Sequence of chain 2.A:
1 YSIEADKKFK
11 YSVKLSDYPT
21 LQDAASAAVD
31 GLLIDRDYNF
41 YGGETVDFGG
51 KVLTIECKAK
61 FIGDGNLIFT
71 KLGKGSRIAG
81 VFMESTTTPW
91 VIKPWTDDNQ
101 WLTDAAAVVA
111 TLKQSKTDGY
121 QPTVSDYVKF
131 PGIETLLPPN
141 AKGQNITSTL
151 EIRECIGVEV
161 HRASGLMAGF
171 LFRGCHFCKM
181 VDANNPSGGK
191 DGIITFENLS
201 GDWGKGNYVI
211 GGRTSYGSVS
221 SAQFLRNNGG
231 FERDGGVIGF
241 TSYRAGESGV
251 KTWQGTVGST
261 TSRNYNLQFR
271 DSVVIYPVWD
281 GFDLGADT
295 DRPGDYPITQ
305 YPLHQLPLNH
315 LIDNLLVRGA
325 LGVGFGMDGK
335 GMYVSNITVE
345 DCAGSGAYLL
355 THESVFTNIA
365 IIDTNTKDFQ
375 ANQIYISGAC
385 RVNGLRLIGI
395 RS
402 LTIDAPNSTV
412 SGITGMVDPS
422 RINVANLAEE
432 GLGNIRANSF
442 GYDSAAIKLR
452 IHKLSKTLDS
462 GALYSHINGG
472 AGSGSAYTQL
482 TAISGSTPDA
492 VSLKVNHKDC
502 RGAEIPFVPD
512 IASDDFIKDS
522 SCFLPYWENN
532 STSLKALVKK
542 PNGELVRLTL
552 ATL

The small molecule below binds the protein below.
Small molecule (SMILES): C[C@@H]1O[C@@H](O)[C@H](O)[C@H](O)[C@H]1O[C@H]1O[C@H](CO)[C@@H](O)[C@H](O[C@H]2O[C@H](C)[C@H](O)C[C@H]2O)[C@@H]1O[C@H]1O[C@H](CO)[C@H](O)[C@H](O[C@@H]2O[C@@H](C)[C@H](O[C@H]3O[C@H](CO)[C@@H](O)[C@H](O[C@H]4O[C@H](C)[C@H](O)C[C@H]4O)[C@@H]3O[C@H]3O[C@H](CO)[C@H](O)[C@H](O)[C@H]3O)[C@@H](O)[C@H]2O)[C@H]1O

Binding-site contacts:
Ligand atom O6 contacts residue GLU247 of chain 2.A at 2.6 Å (salt-bridge).
Ligand atom C1 contacts residue LYS251 of chain 2.A at 3.7 Å.
Ligand atom O2 contacts residue GLU197 of chain 2.A at 2.5 Å (salt-bridge).
Ligand atom C3 contacts residue ASP283 of chain 2.A at 3.7 Å.
Ligand atom C4 contacts residue GLU197 of chain 2.A at 3.5 Å.
Ligand atom O5 contacts residue GLU247 of chain 2.A at 3.6 Å (salt-bridge).
Ligand atom C5 contacts residue GLU197 of chain 2.A at 3.5 Å.
Ligand atom C3 contacts residue GLN254 of chain 2.A at 3.7 Å.
Ligand atom C4 contacts residue GLU247 of chain 2.A at 3.4 Å.
Ligand atom O2 contacts residue ASP283 of chain 2.A at 2.9 Å (salt-bridge).
Ligand atom C2 contacts residue ASP191 of chain 2.A at 3.6 Å.
Ligand atom O6 contacts residue LYS251 of chain 2.A at 3.1 Å (salt-bridge).
Ligand atom O6 contacts residue TRP253 of chain 2.A at 3.7 Å.
Ligand atom O4 contacts residue THR288 of chain 2.A at 3.6 Å.
Ligand atom C6 contacts residue GLU197 of chain 2.A at 3.7 Å.
Ligand atom O3 contacts residue GLU247 of chain 2.A at 3.5 Å (salt-bridge).
Ligand atom O6 contacts residue LYS251 of chain 2.A at 2.8 Å (salt-bridge).
Ligand atom O3 contacts residue ASP283 of chain 2.A at 2.7 Å (salt-bridge).
Ligand atom C2 contacts residue GLU197 of chain 2.A at 3.3 Å.
Ligand atom C5 contacts residue TRP253 of chain 2.A at 3.7 Å (hydrophobic).
Ligand atom O2 contacts residue ARG173 of chain 2.A at 2.8 Å (salt-bridge).
Ligand atom O5 contacts residue GLU247 of chain 2.A at 3.7 Å.
Ligand atom C6 contacts residue GLU247 of chain 2.A at 3.3 Å.
Ligand atom C6 contacts residue GLY258 of chain 2.A at 3.7 Å.
Ligand atom C6 contacts residue SER125 of chain 2.A at 3.5 Å.
Ligand atom C6 contacts residue TRP253 of chain 2.A at 3.7 Å (hydrophobic).
Ligand atom O1 contacts residue ASP280 of chain 2.A at 2.7 Å (salt-bridge).
Ligand atom C2 contacts residue ASP283 of chain 2.A at 3.6 Å.
Ligand atom O2 contacts residue ASP191 of chain 2.A at 3.1 Å (salt-bridge).
Ligand atom O5 contacts residue LYS251 of chain 2.A at 2.9 Å (salt-bridge).
Ligand atom C1 contacts residue ASP280 of chain 2.A at 3.5 Å.
Ligand atom O1 contacts residue TRP279 of chain 2.A at 3.6 Å.
Ligand atom O4 contacts residue LEU199 of chain 2.A at 3.7 Å.
Ligand atom O5 contacts residue VAL257 of chain 2.A at 3.4 Å.
Ligand atom O3 contacts residue LYS251 of chain 2.A at 3.2 Å (salt-bridge).
Ligand atom O6 contacts residue GLN254 of chain 2.A at 3.0 Å (h-bond).
Ligand atom O5 contacts residue TRP279 of chain 2.A at 3.5 Å.
Ligand atom C6 contacts residue SER125 of chain 2.A at 3.6 Å.
Ligand atom C6 contacts residue TRP279 of chain 2.A at 3.7 Å (hydrophobic).
Ligand atom O3 contacts residue GLN254 of chain 2.A at 3.2 Å (h-bond).